Sequence of chain 24.A:
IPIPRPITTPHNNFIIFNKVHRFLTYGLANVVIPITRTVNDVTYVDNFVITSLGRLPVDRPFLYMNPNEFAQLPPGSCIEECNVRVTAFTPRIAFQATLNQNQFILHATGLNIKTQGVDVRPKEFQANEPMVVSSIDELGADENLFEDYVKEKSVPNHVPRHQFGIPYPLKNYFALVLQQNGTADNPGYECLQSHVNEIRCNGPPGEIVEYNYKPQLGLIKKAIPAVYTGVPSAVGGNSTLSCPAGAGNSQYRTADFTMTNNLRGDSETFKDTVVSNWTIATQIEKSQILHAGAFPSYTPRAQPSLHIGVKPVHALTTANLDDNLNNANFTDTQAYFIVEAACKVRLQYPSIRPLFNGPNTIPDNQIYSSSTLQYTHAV

A small-molecule ligand and the protein it binds are described below.
Small molecule (SMILES): Cc1cn([C@H]2C[C@H](O[P](=O)(O)OC[C@H]3O[C@@H](n4cc(C)c(=O)[nH]c4=O)C[C@@H]3O)[C@@H](CO[P](=O)(O)O[C@H]3C[C@H](n4ccc(=O)[nH]c4=O)O[C@@H]3COP(=O)=O)O2)c(=O)[nH]c1=O

Binding-site contacts:
Ligand atom O4 contacts residue ALA259 of chain 24.A at 3.2 Å.
Ligand atom C5' contacts residue PHE333 of chain 24.A at 3.2 Å (hydrophobic).
Ligand atom C6 contacts residue GLY98 of chain 24.A at 4.1 Å.
Ligand atom C5' contacts residue GLN252 of chain 24.A at 3.4 Å.
Ligand atom C7 contacts residue TYR336 of chain 24.A at 3.6 Å (hydrophobic).
Ligand atom C4' contacts residue LEU328 of chain 24.A at 4.1 Å (hydrophobic).
Ligand atom OP1 contacts residue GLN252 of chain 24.A at 3.7 Å.
Ligand atom C4' contacts residue GLN252 of chain 24.A at 3.5 Å.
Ligand atom OP2 contacts residue GLN252 of chain 24.A at 4.1 Å.
Ligand atom O4' contacts residue GLN252 of chain 24.A at 3.9 Å.
Ligand atom C2' contacts residue PHE333 of chain 24.A at 2.9 Å (hydrophobic).
Ligand atom O4 contacts residue GLY98 of chain 24.A at 2.8 Å (h-bond).
Ligand atom N1 contacts residue PHE333 of chain 24.A at 3.8 Å.
Ligand atom OP2 contacts residue ARG391 of chain 24.A at 3.9 Å.
Ligand atom O4 contacts residue PRO334 of chain 24.A at 3.7 Å.
Ligand atom O3' contacts residue PHE333 of chain 24.A at 3.5 Å.
Ligand atom O5' contacts residue PHE333 of chain 24.A at 3.8 Å.
Ligand atom C2' contacts residue LEU328 of chain 24.A at 3.7 Å (hydrophobic).
Ligand atom C4 contacts residue GLY98 of chain 24.A at 3.2 Å.
Ligand atom C1' contacts residue PHE333 of chain 24.A at 3.1 Å (hydrophobic).
Ligand atom C3' contacts residue PHE333 of chain 24.A at 3.8 Å (hydrophobic).
Ligand atom OP2 contacts residue PHE333 of chain 24.A at 3.3 Å.
Ligand atom C1' contacts residue LEU328 of chain 24.A at 3.9 Å (hydrophobic).
Ligand atom P contacts residue PHE333 of chain 24.A at 3.8 Å.
Ligand atom C2 contacts residue LEU328 of chain 24.A at 3.0 Å (hydrophobic).
Ligand atom C6 contacts residue PHE333 of chain 24.A at 3.7 Å (hydrophobic).
Ligand atom O5' contacts residue GLN252 of chain 24.A at 3.1 Å (h-bond).
Ligand atom N3 contacts residue PRO334 of chain 24.A at 3.5 Å.
Ligand atom OP1 contacts residue ARG391 of chain 24.A at 3.8 Å.
Ligand atom O2 contacts residue PRO334 of chain 24.A at 3.8 Å.
Ligand atom C2 contacts residue PRO334 of chain 24.A at 3.7 Å (hydrophobic).
Ligand atom N3 contacts residue LEU328 of chain 24.A at 3.9 Å.
Ligand atom O5' contacts residue LEU328 of chain 24.A at 3.6 Å.
Ligand atom O4' contacts residue PRO334 of chain 24.A at 4.0 Å.
Ligand atom OP2 contacts residue GLU102 of chain 24.A at 3.5 Å (salt-bridge).
Ligand atom O2 contacts residue LEU328 of chain 24.A at 2.2 Å.
Ligand atom O4' contacts residue LEU328 of chain 24.A at 3.0 Å.
Ligand atom C4 contacts residue PRO334 of chain 24.A at 3.6 Å (hydrophobic).
Ligand atom N1 contacts residue LEU328 of chain 24.A at 3.8 Å.
Ligand atom C5 contacts residue GLY98 of chain 24.A at 2.9 Å.